Sequence of chain 2.A:
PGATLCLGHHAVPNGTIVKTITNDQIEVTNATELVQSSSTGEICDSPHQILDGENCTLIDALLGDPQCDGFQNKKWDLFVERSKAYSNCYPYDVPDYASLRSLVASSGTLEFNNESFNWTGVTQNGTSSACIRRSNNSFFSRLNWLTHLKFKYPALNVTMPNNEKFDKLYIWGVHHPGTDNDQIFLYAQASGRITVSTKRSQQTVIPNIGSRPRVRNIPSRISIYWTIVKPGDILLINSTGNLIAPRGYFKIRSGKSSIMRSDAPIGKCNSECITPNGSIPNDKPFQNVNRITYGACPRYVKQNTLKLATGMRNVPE

The small molecule below binds the protein below.
Small molecule (SMILES): CC(=O)N[C@@H]1[C@@H](O)[C@H](O)[C@@H](CO)O[C@H]1O

Binding-site contacts:
Ligand atom C7 contacts residue ASN57 of chain 2.A at 3.3 Å.
Ligand atom C4 contacts residue ASN57 of chain 2.A at 4.2 Å.
Ligand atom C1 contacts residue ASN57 of chain 2.A at 1.4 Å.
Ligand atom N2 contacts residue ASN57 of chain 2.A at 2.9 Å (h-bond).
Ligand atom C2 contacts residue ASN57 of chain 2.A at 2.4 Å.
Ligand atom C5 contacts residue ASN57 of chain 2.A at 3.6 Å.
Ligand atom O5 contacts residue TYR88 of chain 2.A at 3.5 Å (h-bond).
Ligand atom C8 contacts residue GLU56 of chain 2.A at 3.5 Å.
Ligand atom C5 contacts residue TYR88 of chain 2.A at 4.1 Å (hydrophobic).
Ligand atom C3 contacts residue ASN57 of chain 2.A at 3.8 Å.
Ligand atom C8 contacts residue ASN57 of chain 2.A at 4.5 Å.
Ligand atom O6 contacts residue TYR88 of chain 2.A at 2.8 Å (h-bond).
Ligand atom C6 contacts residue TYR88 of chain 2.A at 3.5 Å (hydrophobic).
Ligand atom O7 contacts residue ASN57 of chain 2.A at 3.3 Å (h-bond).
Ligand atom O5 contacts residue ASN57 of chain 2.A at 2.3 Å (h-bond).